The protein below binds the small molecule below.
Small molecule (SMILES): Cc1cc(CCCOc2c(Cl)cc(C3=NCCO3)cc2Cl)on1

Sequence of chain 3.A:
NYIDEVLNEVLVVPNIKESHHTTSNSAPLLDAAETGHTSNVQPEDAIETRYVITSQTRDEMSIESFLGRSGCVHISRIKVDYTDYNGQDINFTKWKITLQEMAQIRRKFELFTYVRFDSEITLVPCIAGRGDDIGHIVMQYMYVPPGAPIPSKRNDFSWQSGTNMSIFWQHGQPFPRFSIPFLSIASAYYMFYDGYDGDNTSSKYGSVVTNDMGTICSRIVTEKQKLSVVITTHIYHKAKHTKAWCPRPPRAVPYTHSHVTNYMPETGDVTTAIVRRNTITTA

Binding-site contacts:
Ligand atom O1B contacts residue ILE125 of chain 3.A at 4.1 Å.
Ligand atom C2B contacts residue TYR147 of chain 3.A at 3.4 Å (hydrophobic).
Ligand atom C3B contacts residue ILE125 of chain 3.A at 4.3 Å (hydrophobic).
Ligand atom CL2 contacts residue LEU187 of chain 3.A at 3.9 Å.
Ligand atom N3A contacts residue ILE220 of chain 3.A at 4.3 Å.
Ligand atom N3A contacts residue PHE182 of chain 3.A at 4.1 Å.
Ligand atom CL1 contacts residue ILE239 of chain 3.A at 4.0 Å.
Ligand atom C2A contacts residue ILE220 of chain 3.A at 4.1 Å (hydrophobic).
Ligand atom C3 contacts residue MET217 of chain 3.A at 4.2 Å (hydrophobic).
Ligand atom C2C contacts residue MET217 of chain 3.A at 3.9 Å (hydrophobic).
Ligand atom O1A contacts residue LEU127 of chain 3.A at 4.1 Å.
Ligand atom N2 contacts residue ASN215 of chain 3.A at 4.0 Å.
Ligand atom C2C contacts residue ILE101 of chain 3.A at 4.2 Å (hydrophobic).
Ligand atom C4B contacts residue ILE220 of chain 3.A at 4.2 Å (hydrophobic).
Ligand atom C31 contacts residue MET195 of chain 3.A at 3.9 Å (hydrophobic).
Ligand atom C5B contacts residue ILE220 of chain 3.A at 4.3 Å (hydrophobic).
Ligand atom N3A contacts residue TYR147 of chain 3.A at 4.1 Å.
Ligand atom N2 contacts residue MET217 of chain 3.A at 3.1 Å (h-bond).
Ligand atom C5A contacts residue TYR145 of chain 3.A at 3.7 Å (hydrophobic).
Ligand atom C3B contacts residue TYR147 of chain 3.A at 3.3 Å (hydrophobic).
Ligand atom C4B contacts residue ILE125 of chain 3.A at 4.0 Å (hydrophobic).
Ligand atom C6B contacts residue ILE125 of chain 3.A at 3.3 Å (hydrophobic).
Ligand atom C4 contacts residue LEU103 of chain 3.A at 3.6 Å (hydrophobic).
Ligand atom C4A contacts residue MET146 of chain 3.A at 4.0 Å (hydrophobic).
Ligand atom CL2 contacts residue TYR147 of chain 3.A at 2.4 Å.
Ligand atom O1 contacts residue MET217 of chain 3.A at 2.7 Å (h-bond).
Ligand atom C4A contacts residue TYR145 of chain 3.A at 3.7 Å (hydrophobic).
Ligand atom C5 contacts residue MET217 of chain 3.A at 3.8 Å (hydrophobic).
Ligand atom CL2 contacts residue ILE184 of chain 3.A at 4.2 Å.
Ligand atom C2A contacts residue PHE182 of chain 3.A at 4.1 Å (hydrophobic).
Ligand atom C1B contacts residue ILE125 of chain 3.A at 3.6 Å (hydrophobic).
Ligand atom C3 contacts residue LEU103 of chain 3.A at 4.3 Å (hydrophobic).
Ligand atom C31 contacts residue LEU103 of chain 3.A at 4.1 Å (hydrophobic).
Ligand atom C2B contacts residue ILE184 of chain 3.A at 4.1 Å (hydrophobic).
Ligand atom O1A contacts residue ILE239 of chain 3.A at 4.3 Å.
Ligand atom C2B contacts residue ILE125 of chain 3.A at 4.1 Å (hydrophobic).
Ligand atom CL1 contacts residue ILE125 of chain 3.A at 3.7 Å.
Ligand atom C5A contacts residue LEU127 of chain 3.A at 3.8 Å (hydrophobic).
Ligand atom C5B contacts residue ILE125 of chain 3.A at 3.5 Å (hydrophobic).
Ligand atom C3C contacts residue ILE101 of chain 3.A at 3.8 Å (hydrophobic).